This small molecule binds to this protein.
Small molecule (SMILES): Nc1ccn([C@H]2C[C@H](O)[C@@H](COP(=O)(O)O)O2)c(=O)n1

Sequence of chain 14.A:
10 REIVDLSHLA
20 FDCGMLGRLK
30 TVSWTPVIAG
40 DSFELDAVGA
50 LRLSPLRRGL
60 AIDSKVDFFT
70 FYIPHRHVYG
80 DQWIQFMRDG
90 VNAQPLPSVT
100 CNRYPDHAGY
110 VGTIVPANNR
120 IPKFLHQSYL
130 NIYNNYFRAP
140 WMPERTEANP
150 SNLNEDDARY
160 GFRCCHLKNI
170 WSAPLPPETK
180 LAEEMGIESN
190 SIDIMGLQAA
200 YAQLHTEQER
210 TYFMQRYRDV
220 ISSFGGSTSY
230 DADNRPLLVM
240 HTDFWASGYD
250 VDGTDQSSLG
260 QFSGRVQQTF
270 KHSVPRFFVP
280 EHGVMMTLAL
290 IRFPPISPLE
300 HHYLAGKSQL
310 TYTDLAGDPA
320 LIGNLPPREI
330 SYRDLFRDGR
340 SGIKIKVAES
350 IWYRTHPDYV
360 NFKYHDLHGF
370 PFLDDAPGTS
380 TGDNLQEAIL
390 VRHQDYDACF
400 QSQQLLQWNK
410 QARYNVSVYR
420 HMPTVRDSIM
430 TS

Sequence of chain 14.C:
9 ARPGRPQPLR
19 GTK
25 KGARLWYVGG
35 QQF

Binding-site contacts:
Ligand atom C5' contacts residue ASP242 of chain 14.A at 4.4 Å.
Ligand atom C2' contacts residue LYS25 of chain 14.C at 3.8 Å.
Ligand atom OP2 contacts residue ASP242 of chain 14.A at 3.9 Å.